Binding-site contacts:
Ligand atom C1 contacts residue TRP8 of chain 1.F at 3.2 Å (hydrophobic).
Ligand atom O2 contacts residue ASP278 of chain 1.F at 2.6 Å (salt-bridge).
Ligand atom O6 contacts residue TRP8 of chain 1.F at 3.5 Å (h-bond).
Ligand atom O1 contacts residue HIS66 of chain 1.F at 2.9 Å (h-bond).
Ligand atom C1 contacts residue HIS348 of chain 1.F at 3.6 Å.
Ligand atom O3 contacts residue ASP278 of chain 1.F at 2.6 Å (salt-bridge).
Ligand atom C1 contacts residue ALA42 of chain 1.F at 3.8 Å (hydrophobic).
Ligand atom C4 contacts residue TRP8 of chain 1.F at 3.8 Å (hydrophobic).
Ligand atom C5 contacts residue TRP244 of chain 1.F at 3.5 Å (hydrophobic).
Ligand atom O1 contacts residue ALA42 of chain 1.F at 3.9 Å.
Ligand atom C6 contacts residue TRP244 of chain 1.F at 3.7 Å (hydrophobic).
Ligand atom O2 contacts residue HIS66 of chain 1.F at 2.8 Å (h-bond).
Ligand atom O2 contacts residue LEU276 of chain 1.F at 3.2 Å.
Ligand atom O5 contacts residue TRP8 of chain 1.F at 3.3 Å (h-bond).
Ligand atom C2 contacts residue HIS66 of chain 1.F at 3.6 Å.
Ligand atom O1 contacts residue HIS348 of chain 1.F at 2.5 Å (h-bond).
Ligand atom C3 contacts residue ASP278 of chain 1.F at 3.6 Å.
Ligand atom C6 contacts residue TRP224 of chain 1.F at 3.8 Å (hydrophobic).
Ligand atom O4 contacts residue GLU13 of chain 1.F at 2.7 Å (salt-bridge).
Ligand atom O6 contacts residue TRP224 of chain 1.F at 3.8 Å.
Ligand atom C4 contacts residue LYS312 of chain 1.F at 3.8 Å.
Ligand atom C6 contacts residue GLU13 of chain 1.F at 3.5 Å.
Ligand atom O4 contacts residue LYS312 of chain 1.F at 2.9 Å (salt-bridge).
Ligand atom O6 contacts residue ALA42 of chain 1.F at 3.0 Å (h-bond).
Ligand atom C3 contacts residue LYS312 of chain 1.F at 3.7 Å.
Ligand atom O1 contacts residue TRP8 of chain 1.F at 3.7 Å.
Ligand atom O3 contacts residue GLN64 of chain 1.F at 3.5 Å (h-bond).
Ligand atom C3 contacts residue TRP244 of chain 1.F at 3.9 Å (hydrophobic).
Ligand atom O3 contacts residue LYS312 of chain 1.F at 3.0 Å (salt-bridge).
Ligand atom C2 contacts residue ASP278 of chain 1.F at 3.3 Å.
Ligand atom C2 contacts residue TRP8 of chain 1.F at 3.5 Å (hydrophobic).
Ligand atom O5 contacts residue ALA42 of chain 1.F at 3.3 Å.
Ligand atom C1 contacts residue HIS66 of chain 1.F at 3.6 Å.
Ligand atom O3 contacts residue TRP9 of chain 1.F at 3.0 Å (h-bond).
Ligand atom O6 contacts residue GLY41 of chain 1.F at 3.7 Å.
Ligand atom C6 contacts residue ALA42 of chain 1.F at 3.7 Å (hydrophobic).
Ligand atom O6 contacts residue GLU13 of chain 1.F at 2.6 Å (salt-bridge).
Ligand atom O4 contacts residue TRP244 of chain 1.F at 3.3 Å.
Ligand atom C2 contacts residue GLN64 of chain 1.F at 3.8 Å.
Ligand atom C4 contacts residue GLU13 of chain 1.F at 3.4 Å.

Sequence of chain 1.F:
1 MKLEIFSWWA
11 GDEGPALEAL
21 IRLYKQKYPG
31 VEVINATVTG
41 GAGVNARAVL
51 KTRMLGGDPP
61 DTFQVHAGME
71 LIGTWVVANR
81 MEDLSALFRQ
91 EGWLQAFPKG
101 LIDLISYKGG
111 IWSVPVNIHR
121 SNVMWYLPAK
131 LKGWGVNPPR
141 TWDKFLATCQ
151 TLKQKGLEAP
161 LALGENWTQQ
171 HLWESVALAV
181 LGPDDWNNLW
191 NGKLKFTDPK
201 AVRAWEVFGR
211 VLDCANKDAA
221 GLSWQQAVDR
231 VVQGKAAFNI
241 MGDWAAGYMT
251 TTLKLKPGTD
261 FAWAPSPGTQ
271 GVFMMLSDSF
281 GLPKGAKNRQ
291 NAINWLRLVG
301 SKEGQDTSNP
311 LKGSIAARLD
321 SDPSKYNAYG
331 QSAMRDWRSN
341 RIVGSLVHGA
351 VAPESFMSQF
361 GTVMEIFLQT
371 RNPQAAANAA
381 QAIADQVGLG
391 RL

The protein below binds the small molecule below.
Small molecule (SMILES): OC[C@H]1O[C@H](O)[C@H](O)[C@@H](O)[C@@H]1O